A small-molecule ligand and the protein it binds are described below.
Small molecule (SMILES): Nc1ncnc2c1ncn2[C@@H]1O[C@H](CO[P](=O)(O)O[P](=O)(O)NP(=O)(O)O)[C@@H](O)[C@H]1O

Sequence of chain 8.C:
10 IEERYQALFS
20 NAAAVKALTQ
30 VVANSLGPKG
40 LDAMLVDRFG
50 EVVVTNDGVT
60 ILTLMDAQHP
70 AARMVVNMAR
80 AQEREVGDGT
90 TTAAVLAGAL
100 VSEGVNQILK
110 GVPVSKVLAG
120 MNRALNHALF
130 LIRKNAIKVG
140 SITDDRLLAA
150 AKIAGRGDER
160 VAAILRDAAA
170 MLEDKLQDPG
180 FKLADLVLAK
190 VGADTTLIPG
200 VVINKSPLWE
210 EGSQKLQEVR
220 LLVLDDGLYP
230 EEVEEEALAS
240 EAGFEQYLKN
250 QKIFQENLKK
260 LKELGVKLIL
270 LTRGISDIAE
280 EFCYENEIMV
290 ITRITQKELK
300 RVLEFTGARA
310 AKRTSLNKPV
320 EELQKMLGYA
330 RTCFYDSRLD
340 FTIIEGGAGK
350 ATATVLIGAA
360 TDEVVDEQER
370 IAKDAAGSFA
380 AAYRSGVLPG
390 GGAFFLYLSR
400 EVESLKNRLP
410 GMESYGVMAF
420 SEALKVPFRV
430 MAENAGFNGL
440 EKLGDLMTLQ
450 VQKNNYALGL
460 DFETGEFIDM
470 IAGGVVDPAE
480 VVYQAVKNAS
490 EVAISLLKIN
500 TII

Binding-site contacts:
Ligand atom O2G contacts residue MG1 of chain 8.J at 1.8 Å.
Ligand atom C2 contacts residue PHE461 of chain 8.C at 3.3 Å (hydrophobic).
Ligand atom N3 contacts residue GLY390 of chain 8.C at 3.5 Å.
Ligand atom N3B contacts residue THR89 of chain 8.C at 3.2 Å (h-bond).
Ligand atom O1G contacts residue THR90 of chain 8.C at 3.5 Å (h-bond).
Ligand atom O1B contacts residue GLY88 of chain 8.C at 3.3 Å.
Ligand atom PG contacts residue ASP87 of chain 8.C at 3.7 Å.
Ligand atom C2' contacts residue ASP476 of chain 8.C at 3.3 Å.
Ligand atom O1G contacts residue GLY57 of chain 8.C at 3.3 Å (h-bond).
Ligand atom O1G contacts residue ASP56 of chain 8.C at 3.6 Å.
Ligand atom PG contacts residue THR89 of chain 8.C at 3.1 Å.
Ligand atom O2A contacts residue MG1 of chain 8.J at 2.2 Å.
Ligand atom O2B contacts residue MG1 of chain 8.J at 2.5 Å.
Ligand atom O1A contacts residue SER34 of chain 8.C at 3.4 Å (h-bond).
Ligand atom O1B contacts residue THR91 of chain 8.C at 2.6 Å (h-bond).
Ligand atom O2' contacts residue GLY389 of chain 8.C at 3.6 Å.
Ligand atom O5' contacts residue GLY36 of chain 8.C at 3.2 Å (h-bond).
Ligand atom O1G contacts residue ARG155 of chain 8.C at 2.7 Å (salt-bridge).
Ligand atom C4' contacts residue MET430 of chain 8.C at 3.6 Å (hydrophobic).
Ligand atom O2' contacts residue ASP476 of chain 8.C at 2.5 Å (salt-bridge).
Ligand atom O2B contacts residue GLY88 of chain 8.C at 3.4 Å (h-bond).
Ligand atom N7 contacts residue ILE152 of chain 8.C at 3.5 Å.
Ligand atom O1A contacts residue ARG155 of chain 8.C at 3.5 Å (salt-bridge).
Ligand atom N3B contacts residue THR90 of chain 8.C at 2.9 Å (h-bond).
Ligand atom PG contacts residue MG1 of chain 8.J at 3.3 Å.
Ligand atom PG contacts residue ARG155 of chain 8.C at 3.5 Å.
Ligand atom O2G contacts residue ASP373 of chain 8.C at 3.5 Å (salt-bridge).
Ligand atom O1A contacts residue GLY36 of chain 8.C at 3.5 Å (h-bond).
Ligand atom O3' contacts residue MET430 of chain 8.C at 3.0 Å.
Ligand atom O4' contacts residue GLY36 of chain 8.C at 3.6 Å.
Ligand atom O2B contacts residue ASP87 of chain 8.C at 2.7 Å (salt-bridge).
Ligand atom O2G contacts residue ASP87 of chain 8.C at 2.6 Å (salt-bridge).
Ligand atom C8 contacts residue ILE152 of chain 8.C at 3.4 Å (hydrophobic).
Ligand atom O3A contacts residue LEU35 of chain 8.C at 3.6 Å.
Ligand atom N3 contacts residue PHE461 of chain 8.C at 3.5 Å.
Ligand atom O1A contacts residue ASN55 of chain 8.C at 3.5 Å (h-bond).
Ligand atom O2G contacts residue ARG155 of chain 8.C at 3.2 Å (salt-bridge).
Ligand atom O2' contacts residue GLY390 of chain 8.C at 3.0 Å (h-bond).
Ligand atom O4' contacts residue MET430 of chain 8.C at 3.6 Å.
Ligand atom O3G contacts residue THR89 of chain 8.C at 2.2 Å (h-bond).